The small molecule below binds the protein below.
Small molecule (SMILES): Nc1ncnc2c1ncn2[C@@H]1O[C@H](CO[P](=O)(O)O[P](N)(=O)O)[C@@H](O)[C@H]1O

Binding-site contacts:
Ligand atom C2 contacts residue SER280 of chain 1.A at 3.4 Å.
Ligand atom O4' contacts residue SER345 of chain 1.A at 3.5 Å (h-bond).
Ligand atom O3' contacts residue GLY206 of chain 1.A at 3.4 Å.
Ligand atom O3' contacts residue GLY234 of chain 1.A at 3.4 Å.
Ligand atom N3B contacts residue TYR18 of chain 1.A at 2.7 Å (h-bond).
Ligand atom N3 contacts residue GLY344 of chain 1.A at 3.6 Å.
Ligand atom N3B contacts residue GLY15 of chain 1.A at 3.4 Å.
Ligand atom C4' contacts residue GLY206 of chain 1.A at 3.5 Å.
Ligand atom C8 contacts residue ARG277 of chain 1.A at 3.6 Å.
Ligand atom PA contacts residue GLY344 of chain 1.A at 3.6 Å.
Ligand atom O1A contacts residue GLY343 of chain 1.A at 3.2 Å.
Ligand atom C2' contacts residue ARG277 of chain 1.A at 3.7 Å.
Ligand atom O2B contacts residue THR17 of chain 1.A at 2.9 Å (h-bond).
Ligand atom C6 contacts residue SER280 of chain 1.A at 3.6 Å.
Ligand atom PB contacts residue THR17 of chain 1.A at 3.2 Å.
Ligand atom N7 contacts residue ARG347 of chain 1.A at 3.4 Å (salt-bridge).
Ligand atom O1B contacts residue PO41 of chain 1.L at 3.2 Å (h-bond).
Ligand atom O2A contacts residue ASP371 of chain 1.A at 3.4 Å.
Ligand atom C5' contacts residue GLY206 of chain 1.A at 3.5 Å.
Ligand atom N9 contacts residue GLY344 of chain 1.A at 3.4 Å (h-bond).
Ligand atom O2' contacts residue GLU273 of chain 1.A at 3.1 Å (salt-bridge).
Ligand atom O3A contacts residue THR17 of chain 1.A at 3.1 Å (h-bond).
Ligand atom O1A contacts residue GLY344 of chain 1.A at 2.8 Å (h-bond).
Ligand atom O4' contacts residue GLY344 of chain 1.A at 3.3 Å.
Ligand atom N7 contacts residue ARG277 of chain 1.A at 3.6 Å (salt-bridge).
Ligand atom N3B contacts residue THR17 of chain 1.A at 2.8 Å (h-bond).
Ligand atom O2A contacts residue TYR18 of chain 1.A at 3.6 Å.
Ligand atom O3' contacts residue LYS276 of chain 1.A at 3.4 Å (salt-bridge).
Ligand atom O5' contacts residue GLY344 of chain 1.A at 3.3 Å (h-bond).
Ligand atom O2' contacts residue LYS276 of chain 1.A at 2.8 Å (salt-bridge).
Ligand atom N3B contacts residue THR16 of chain 1.A at 3.1 Å (h-bond).
Ligand atom N1 contacts residue SER280 of chain 1.A at 2.7 Å (h-bond).
Ligand atom C4 contacts residue GLY344 of chain 1.A at 3.3 Å.
Ligand atom N3B contacts residue PO41 of chain 1.L at 3.5 Å (h-bond).
Ligand atom O5' contacts residue GLY205 of chain 1.A at 3.6 Å.
Ligand atom N6 contacts residue ARG347 of chain 1.A at 3.5 Å.
Ligand atom O2B contacts residue GLY206 of chain 1.A at 2.8 Å (h-bond).
Ligand atom O5' contacts residue GLY206 of chain 1.A at 3.4 Å (h-bond).
Ligand atom C5 contacts residue GLY344 of chain 1.A at 3.5 Å.
Ligand atom O2B contacts residue GLY205 of chain 1.A at 3.6 Å.

Sequence of chain 1.A:
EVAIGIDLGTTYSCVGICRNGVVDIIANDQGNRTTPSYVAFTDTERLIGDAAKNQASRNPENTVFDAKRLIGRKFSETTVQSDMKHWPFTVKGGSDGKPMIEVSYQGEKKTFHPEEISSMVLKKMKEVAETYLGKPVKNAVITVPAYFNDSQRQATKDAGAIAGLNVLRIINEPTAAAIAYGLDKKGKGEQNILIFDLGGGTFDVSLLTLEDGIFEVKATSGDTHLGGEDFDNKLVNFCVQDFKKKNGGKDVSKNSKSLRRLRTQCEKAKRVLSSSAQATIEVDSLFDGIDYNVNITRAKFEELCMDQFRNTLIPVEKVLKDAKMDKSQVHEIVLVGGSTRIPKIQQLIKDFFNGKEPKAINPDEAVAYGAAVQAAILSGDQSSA